Sequence of chain 1.A:
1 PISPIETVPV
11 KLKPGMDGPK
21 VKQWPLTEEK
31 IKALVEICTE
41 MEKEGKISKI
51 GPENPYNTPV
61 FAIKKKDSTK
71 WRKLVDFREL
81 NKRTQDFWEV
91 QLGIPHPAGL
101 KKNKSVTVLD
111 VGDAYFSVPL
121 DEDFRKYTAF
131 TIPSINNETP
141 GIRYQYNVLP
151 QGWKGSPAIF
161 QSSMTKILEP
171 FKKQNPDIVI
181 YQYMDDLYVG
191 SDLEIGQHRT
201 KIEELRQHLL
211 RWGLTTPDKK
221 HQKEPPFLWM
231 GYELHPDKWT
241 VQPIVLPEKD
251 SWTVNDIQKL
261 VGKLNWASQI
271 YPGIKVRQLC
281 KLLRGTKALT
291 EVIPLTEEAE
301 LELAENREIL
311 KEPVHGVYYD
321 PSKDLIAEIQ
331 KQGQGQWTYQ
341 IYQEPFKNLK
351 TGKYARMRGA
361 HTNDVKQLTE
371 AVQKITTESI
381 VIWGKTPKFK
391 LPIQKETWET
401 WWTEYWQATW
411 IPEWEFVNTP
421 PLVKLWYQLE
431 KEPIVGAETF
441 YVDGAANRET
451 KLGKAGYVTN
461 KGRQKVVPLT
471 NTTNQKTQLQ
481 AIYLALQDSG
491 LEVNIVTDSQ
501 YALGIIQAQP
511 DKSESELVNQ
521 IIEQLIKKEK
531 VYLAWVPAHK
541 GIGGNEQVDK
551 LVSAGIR

Sequence of chain 1.B:
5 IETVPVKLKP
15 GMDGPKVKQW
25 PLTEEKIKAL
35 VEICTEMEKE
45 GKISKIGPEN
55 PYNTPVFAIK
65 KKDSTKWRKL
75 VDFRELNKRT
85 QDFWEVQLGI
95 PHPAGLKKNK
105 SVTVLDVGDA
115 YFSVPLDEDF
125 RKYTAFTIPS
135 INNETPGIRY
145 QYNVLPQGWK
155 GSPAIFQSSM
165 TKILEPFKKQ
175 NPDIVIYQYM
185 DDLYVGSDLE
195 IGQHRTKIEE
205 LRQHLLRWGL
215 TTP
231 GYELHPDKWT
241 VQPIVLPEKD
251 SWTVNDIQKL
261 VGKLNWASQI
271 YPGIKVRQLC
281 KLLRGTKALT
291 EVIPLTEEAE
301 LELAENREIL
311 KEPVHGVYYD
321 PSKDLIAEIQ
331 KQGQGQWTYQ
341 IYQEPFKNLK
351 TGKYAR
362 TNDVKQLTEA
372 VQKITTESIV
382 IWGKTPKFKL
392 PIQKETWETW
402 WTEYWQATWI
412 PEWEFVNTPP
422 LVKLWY

The small molecule below binds the protein below.
Small molecule (SMILES): COc1ccc(C(C)=O)c(O)c1[C@H]1C[C@H]1NC(=S)Nc1ccc(C#N)cn1

Binding-site contacts:
Ligand atom C7 contacts residue PRO236 of chain 1.A at 3.6 Å (hydrophobic).
Ligand atom C42 contacts residue PRO236 of chain 1.A at 3.6 Å (hydrophobic).
Ligand atom N43 contacts residue PRO236 of chain 1.A at 3.4 Å (h-bond).
Ligand atom C7 contacts residue TYR318 of chain 1.A at 3.5 Å (hydrophobic).
Ligand atom C5 contacts residue LYS101 of chain 1.A at 3.5 Å.
Ligand atom C16 contacts residue LEU100 of chain 1.A at 3.5 Å (hydrophobic).
Ligand atom O24 contacts residue PHE227 of chain 1.A at 3.5 Å.
Ligand atom C18 contacts residue TYR181 of chain 1.A at 3.3 Å (hydrophobic).
Ligand atom C44 contacts residue LEU100 of chain 1.A at 3.4 Å (hydrophobic).
Ligand atom N8 contacts residue LEU100 of chain 1.A at 3.6 Å.
Ligand atom C15 contacts residue TYR181 of chain 1.A at 3.7 Å (hydrophobic).
Ligand atom C44 contacts residue GLU138 of chain 1.B at 3.5 Å.
Ligand atom C13 contacts residue TYR188 of chain 1.A at 3.8 Å (hydrophobic).
Ligand atom O41 contacts residue TYR181 of chain 1.A at 3.2 Å.
Ligand atom N43 contacts residue PHE227 of chain 1.A at 3.7 Å.
Ligand atom N8 contacts residue ASN103 of chain 1.A at 3.6 Å (h-bond).
Ligand atom N43 contacts residue PRO225 of chain 1.A at 3.7 Å.
Ligand atom C9 contacts residue ASN103 of chain 1.A at 3.3 Å.
Ligand atom O24 contacts residue TYR188 of chain 1.A at 3.3 Å.
Ligand atom C16 contacts residue TYR181 of chain 1.A at 3.4 Å (hydrophobic).
Ligand atom S10 contacts residue ASN103 of chain 1.A at 3.4 Å (h-bond).
Ligand atom O22 contacts residue TYR188 of chain 1.A at 3.6 Å.
Ligand atom N43 contacts residue LEU234 of chain 1.A at 3.4 Å.
Ligand atom C12 contacts residue VAL179 of chain 1.A at 3.7 Å (hydrophobic).
Ligand atom C6 contacts residue ASN103 of chain 1.A at 3.7 Å.
Ligand atom S10 contacts residue LYS101 of chain 1.A at 3.6 Å (salt-bridge).
Ligand atom C7 contacts residue HIS235 of chain 1.A at 3.7 Å.
Ligand atom C25 contacts residue TRP229 of chain 1.A at 3.3 Å (hydrophobic).
Ligand atom C42 contacts residue HIS235 of chain 1.A at 3.5 Å.
Ligand atom O41 contacts residue LEU100 of chain 1.A at 3.6 Å.
Ligand atom C19 contacts residue TYR181 of chain 1.A at 3.8 Å (hydrophobic).
Ligand atom C9 contacts residue LYS101 of chain 1.A at 3.6 Å.
Ligand atom C21 contacts residue TYR188 of chain 1.A at 3.8 Å (hydrophobic).
Ligand atom C25 contacts residue LEU234 of chain 1.A at 3.6 Å (hydrophobic).
Ligand atom C6 contacts residue LYS101 of chain 1.A at 3.4 Å.
Ligand atom C42 contacts residue LEU234 of chain 1.A at 3.7 Å (hydrophobic).
Ligand atom N43 contacts residue HIS235 of chain 1.A at 3.3 Å.
Ligand atom N8 contacts residue LYS101 of chain 1.A at 2.7 Å (salt-bridge).
Ligand atom C23 contacts residue TYR188 of chain 1.A at 3.6 Å (hydrophobic).
Ligand atom N11 contacts residue ASN103 of chain 1.A at 3.7 Å.